Sequence of chain 1.A:
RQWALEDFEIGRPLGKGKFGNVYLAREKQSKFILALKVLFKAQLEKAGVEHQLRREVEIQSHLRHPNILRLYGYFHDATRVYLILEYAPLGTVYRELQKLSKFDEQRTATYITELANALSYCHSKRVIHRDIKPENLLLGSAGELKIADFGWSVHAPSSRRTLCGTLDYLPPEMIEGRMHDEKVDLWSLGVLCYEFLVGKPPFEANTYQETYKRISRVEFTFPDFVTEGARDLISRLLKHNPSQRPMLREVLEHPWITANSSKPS

The protein below binds the small molecule below.
Small molecule (SMILES): Nc1ncnc2c1ncn2[C@@H]1O[C@H](CO)[C@@H](O)[C@H]1O

Binding-site contacts:
Ligand atom N6 contacts residue TYR91 of chain 1.A at 3.5 Å.
Ligand atom C6 contacts residue ALA92 of chain 1.A at 4.1 Å (hydrophobic).
Ligand atom C6 contacts residue GLU90 of chain 1.A at 3.8 Å.
Ligand atom N6 contacts residue GLU90 of chain 1.A at 2.5 Å (salt-bridge).
Ligand atom C2' contacts residue THR96 of chain 1.A at 3.8 Å.
Ligand atom C1' contacts residue VAL26 of chain 1.A at 4.0 Å (hydrophobic).
Ligand atom C2 contacts residue LEU18 of chain 1.A at 3.8 Å (hydrophobic).
Ligand atom O3' contacts residue ASP153 of chain 1.A at 3.9 Å.
Ligand atom N3 contacts residue LEU142 of chain 1.A at 3.8 Å.
Ligand atom C4 contacts residue LEU142 of chain 1.A at 3.9 Å (hydrophobic).
Ligand atom O5' contacts residue ASP153 of chain 1.A at 3.2 Å (salt-bridge).
Ligand atom C6 contacts residue LEU18 of chain 1.A at 4.1 Å (hydrophobic).
Ligand atom C6 contacts residue ALA39 of chain 1.A at 3.6 Å (hydrophobic).
Ligand atom C3' contacts residue GLU139 of chain 1.A at 3.9 Å.
Ligand atom C5 contacts residue LEU142 of chain 1.A at 3.6 Å (hydrophobic).
Ligand atom N9 contacts residue VAL26 of chain 1.A at 3.9 Å.
Ligand atom C8 contacts residue VAL26 of chain 1.A at 3.5 Å (hydrophobic).
Ligand atom C6 contacts residue LEU142 of chain 1.A at 3.6 Å (hydrophobic).
Ligand atom O5' contacts residue LYS41 of chain 1.A at 3.4 Å (salt-bridge).
Ligand atom C2 contacts residue LEU142 of chain 1.A at 3.9 Å (hydrophobic).
Ligand atom C4' contacts residue VAL26 of chain 1.A at 4.0 Å (hydrophobic).
Ligand atom C5' contacts residue VAL26 of chain 1.A at 3.8 Å (hydrophobic).
Ligand atom O3' contacts residue GLU139 of chain 1.A at 2.9 Å (salt-bridge).
Ligand atom N7 contacts residue VAL26 of chain 1.A at 3.6 Å.
Ligand atom N1 contacts residue LEU18 of chain 1.A at 3.7 Å.
Ligand atom O2' contacts residue THR96 of chain 1.A at 3.2 Å.
Ligand atom N6 contacts residue ALA39 of chain 1.A at 3.1 Å.
Ligand atom N1 contacts residue LEU142 of chain 1.A at 4.0 Å.
Ligand atom O4' contacts residue GLY19 of chain 1.A at 3.8 Å.
Ligand atom N6 contacts residue ALA92 of chain 1.A at 3.8 Å.
Ligand atom C3' contacts residue ASP153 of chain 1.A at 4.1 Å.
Ligand atom N1 contacts residue ALA92 of chain 1.A at 3.5 Å (h-bond).
Ligand atom C5' contacts residue ASP153 of chain 1.A at 4.1 Å.
Ligand atom N6 contacts residue LEU142 of chain 1.A at 4.0 Å.
Ligand atom O5' contacts residue VAL26 of chain 1.A at 4.0 Å.
Ligand atom N3 contacts residue LEU18 of chain 1.A at 3.8 Å.
Ligand atom N1 contacts residue TYR91 of chain 1.A at 4.1 Å.
Ligand atom C5 contacts residue VAL26 of chain 1.A at 3.9 Å (hydrophobic).
Ligand atom N7 contacts residue LEU142 of chain 1.A at 4.0 Å.
Ligand atom O4' contacts residue VAL26 of chain 1.A at 3.1 Å.